Binding-site contacts:
Ligand atom C3 contacts residue SER223 of chain 1.F at 3.4 Å.
Ligand atom C16 contacts residue GLY228 of chain 1.F at 3.8 Å.
Ligand atom C2 contacts residue NAP1 of chain 1.DA at 3.8 Å.
Ligand atom C13 contacts residue PHE230 of chain 1.F at 3.8 Å (hydrophobic).
Ligand atom C13 contacts residue TYR173 of chain 1.F at 3.6 Å (hydrophobic).
Ligand atom C14 contacts residue VAL227 of chain 1.F at 3.8 Å (hydrophobic).
Ligand atom O2 contacts residue ALA123 of chain 1.F at 3.0 Å (h-bond).
Ligand atom C9 contacts residue NAP1 of chain 1.DA at 3.2 Å.
Ligand atom C5 contacts residue MET186 of chain 1.F at 3.6 Å (hydrophobic).
Ligand atom C4 contacts residue MET186 of chain 1.F at 3.9 Å (hydrophobic).
Ligand atom N contacts residue ALA123 of chain 1.F at 3.4 Å (h-bond).
Ligand atom O contacts residue TYR183 of chain 1.F at 2.6 Å (h-bond).
Ligand atom C17 contacts residue NAP1 of chain 1.DA at 3.4 Å.
Ligand atom C6 contacts residue LEU128 of chain 1.F at 3.9 Å (hydrophobic).
Ligand atom C contacts residue NAP1 of chain 1.DA at 3.6 Å.
Ligand atom C11 contacts residue NAP1 of chain 1.DA at 3.5 Å.
Ligand atom C8 contacts residue ALA224 of chain 1.F at 3.8 Å (hydrophobic).
Ligand atom C16 contacts residue VAL180 of chain 1.F at 3.8 Å (hydrophobic).
Ligand atom C4 contacts residue SER223 of chain 1.F at 3.4 Å.
Ligand atom C8 contacts residue NAP1 of chain 1.DA at 3.5 Å.
Ligand atom C3 contacts residue ALA121 of chain 1.F at 3.9 Å (hydrophobic).
Ligand atom C14 contacts residue ILE233 of chain 1.F at 3.8 Å (hydrophobic).
Ligand atom C6 contacts residue MET186 of chain 1.F at 3.7 Å (hydrophobic).
Ligand atom O1 contacts residue SER223 of chain 1.F at 3.9 Å.
Ligand atom C4 contacts residue ALA121 of chain 1.F at 3.4 Å (hydrophobic).
Ligand atom O3 contacts residue ALA123 of chain 1.F at 3.2 Å (h-bond).
Ligand atom C16 contacts residue VAL227 of chain 1.F at 3.6 Å (hydrophobic).
Ligand atom C2 contacts residue SER223 of chain 1.F at 3.6 Å.
Ligand atom C15 contacts residue VAL180 of chain 1.F at 3.7 Å (hydrophobic).
Ligand atom O3 contacts residue PHE122 of chain 1.F at 3.3 Å.
Ligand atom O contacts residue NAP1 of chain 1.DA at 2.8 Å (h-bond).
Ligand atom O2 contacts residue LEU128 of chain 1.F at 3.5 Å.
Ligand atom C17 contacts residue TYR183 of chain 1.F at 3.5 Å (hydrophobic).
Ligand atom C15 contacts residue VAL227 of chain 1.F at 3.9 Å (hydrophobic).
Ligand atom O1 contacts residue NAP1 of chain 1.DA at 3.1 Å.
Ligand atom C1 contacts residue NAP1 of chain 1.DA at 3.5 Å.
Ligand atom C10 contacts residue NAP1 of chain 1.DA at 3.3 Å.
Ligand atom C contacts residue TYR183 of chain 1.F at 3.4 Å (hydrophobic).
Ligand atom O contacts residue LYS190 of chain 1.F at 3.8 Å.
Ligand atom C16 contacts residue GLN181 of chain 1.F at 3.1 Å.

Sequence of chain 1.F:
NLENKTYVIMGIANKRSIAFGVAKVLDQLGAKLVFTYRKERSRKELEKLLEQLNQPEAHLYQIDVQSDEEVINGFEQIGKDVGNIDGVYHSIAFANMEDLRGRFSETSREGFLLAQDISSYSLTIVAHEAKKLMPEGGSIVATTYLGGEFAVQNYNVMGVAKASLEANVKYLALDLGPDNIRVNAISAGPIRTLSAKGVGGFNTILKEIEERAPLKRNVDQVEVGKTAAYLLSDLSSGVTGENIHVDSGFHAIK

This protein binds this small molecule.
Small molecule (SMILES): CCCCCCc1ccc(Oc2ccc([N+](=O)[O-])cc2)c(O)c1